Sequence of chain 1.U:
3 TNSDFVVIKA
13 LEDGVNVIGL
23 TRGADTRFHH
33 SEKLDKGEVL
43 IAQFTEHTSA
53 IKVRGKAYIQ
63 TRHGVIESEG

Binding-site contacts:
Ligand atom O contacts residue SER51 of chain 1.V at 3.0 Å (h-bond).
Ligand atom O contacts residue GLY25 of chain 1.V at 3.1 Å (h-bond).
Ligand atom CB contacts residue THR23 of chain 1.V at 3.8 Å.
Ligand atom CD1 contacts residue THR47 of chain 1.U at 3.7 Å.
Ligand atom OXT contacts residue THR50 of chain 1.U at 2.8 Å (h-bond).
Ligand atom O contacts residue ARG24 of chain 1.V at 3.7 Å.
Ligand atom C contacts residue THR50 of chain 1.U at 3.9 Å.
Ligand atom N contacts residue ASP27 of chain 1.V at 3.1 Å (salt-bridge).
Ligand atom CE2 contacts residue GLN45 of chain 1.U at 3.9 Å.
Ligand atom CZ3 contacts residue GLY21 of chain 1.U at 3.6 Å.
Ligand atom CA contacts residue THR28 of chain 1.V at 3.4 Å.
Ligand atom CZ2 contacts residue THR50 of chain 1.U at 3.9 Å.
Ligand atom OXT contacts residue THR47 of chain 1.U at 2.4 Å (h-bond).
Ligand atom NE1 contacts residue GLN45 of chain 1.U at 2.8 Å (h-bond).
Ligand atom O contacts residue THR47 of chain 1.U at 3.4 Å (h-bond).
Ligand atom C contacts residue THR47 of chain 1.U at 3.3 Å.
Ligand atom C contacts residue GLY25 of chain 1.V at 3.4 Å.
Ligand atom CZ2 contacts residue ILE53 of chain 1.U at 3.9 Å (hydrophobic).
Ligand atom C contacts residue SER51 of chain 1.V at 3.6 Å.
Ligand atom CB contacts residue THR28 of chain 1.V at 3.6 Å.
Ligand atom CD1 contacts residue SER51 of chain 1.V at 3.6 Å.
Ligand atom OXT contacts residue HIS49 of chain 1.U at 3.7 Å.
Ligand atom OXT contacts residue HIS31 of chain 1.U at 3.9 Å.
Ligand atom CB contacts residue SER51 of chain 1.V at 3.4 Å.
Ligand atom CH2 contacts residue GLY21 of chain 1.U at 3.6 Å.
Ligand atom CA contacts residue SER51 of chain 1.V at 3.9 Å.
Ligand atom CD1 contacts residue GLN45 of chain 1.U at 3.5 Å.
Ligand atom N contacts residue THR28 of chain 1.V at 3.0 Å (h-bond).
Ligand atom OXT contacts residue GLY25 of chain 1.V at 4.0 Å.
Ligand atom N contacts residue ARG24 of chain 1.V at 3.8 Å.
Ligand atom CZ2 contacts residue ALA44 of chain 1.U at 3.9 Å (hydrophobic).
Ligand atom CE3 contacts residue HIS32 of chain 1.U at 3.9 Å.
Ligand atom CA contacts residue THR23 of chain 1.V at 3.9 Å.
Ligand atom CZ3 contacts residue HIS32 of chain 1.U at 4.0 Å.
Ligand atom N contacts residue GLY25 of chain 1.V at 2.6 Å (h-bond).
Ligand atom N contacts residue THR23 of chain 1.V at 2.9 Å (h-bond).
Ligand atom CG contacts residue SER51 of chain 1.V at 3.9 Å.
Ligand atom CE2 contacts residue ALA44 of chain 1.U at 4.0 Å (hydrophobic).
Ligand atom CA contacts residue GLY25 of chain 1.V at 3.4 Å.
Ligand atom NE1 contacts residue ALA44 of chain 1.U at 3.8 Å.

The small molecule below binds the protein below.
Small molecule (SMILES): N[C@@H](Cc1c[nH]c2ccccc12)C(=O)O

Sequence of chain 1.V:
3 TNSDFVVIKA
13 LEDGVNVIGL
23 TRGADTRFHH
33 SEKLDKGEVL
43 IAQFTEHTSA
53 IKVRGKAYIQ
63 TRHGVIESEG